Sequence of chain 2.A:
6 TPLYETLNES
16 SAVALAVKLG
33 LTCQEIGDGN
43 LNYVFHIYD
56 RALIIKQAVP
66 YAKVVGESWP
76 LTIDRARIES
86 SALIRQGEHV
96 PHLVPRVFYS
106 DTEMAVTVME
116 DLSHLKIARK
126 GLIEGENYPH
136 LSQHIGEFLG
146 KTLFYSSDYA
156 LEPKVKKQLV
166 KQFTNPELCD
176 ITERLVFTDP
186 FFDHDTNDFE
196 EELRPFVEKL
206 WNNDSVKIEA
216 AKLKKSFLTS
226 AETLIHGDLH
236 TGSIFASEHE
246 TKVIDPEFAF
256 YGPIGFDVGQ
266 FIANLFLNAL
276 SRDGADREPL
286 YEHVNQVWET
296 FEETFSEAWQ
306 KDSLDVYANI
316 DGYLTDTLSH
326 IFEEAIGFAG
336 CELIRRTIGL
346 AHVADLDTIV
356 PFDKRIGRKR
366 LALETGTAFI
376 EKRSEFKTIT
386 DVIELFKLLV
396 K

The small molecule below binds the protein below.
Small molecule (SMILES): Nc1ncnc2c1ncn2[C@@H]1O[C@H](CO[P](=O)(O)O[P](=O)(O)CP(=O)(O)O)[C@@H](O)[C@H]1O

Binding-site contacts:
Ligand atom C2 contacts residue SER118 of chain 2.A at 3.4 Å.
Ligand atom O2G contacts residue MG1 of chain 2.C at 2.1 Å.
Ligand atom N3 contacts residue PHE240 of chain 2.A at 3.6 Å.
Ligand atom N6 contacts residue ILE59 of chain 2.A at 3.8 Å.
Ligand atom PB contacts residue ASN44 of chain 2.A at 3.7 Å.
Ligand atom O4' contacts residue VAL46 of chain 2.A at 3.8 Å.
Ligand atom C6 contacts residue ILE59 of chain 2.A at 3.5 Å (hydrophobic).
Ligand atom C6 contacts residue LEU117 of chain 2.A at 3.7 Å (hydrophobic).
Ligand atom O1G contacts residue MG1 of chain 2.C at 3.4 Å.
Ligand atom O2A contacts residue ILE249 of chain 2.A at 3.8 Å.
Ligand atom C4' contacts residue ASP40 of chain 2.A at 3.8 Å.
Ligand atom C3B contacts residue MG1 of chain 2.C at 3.5 Å.
Ligand atom C2 contacts residue ASP116 of chain 2.A at 3.6 Å.
Ligand atom O3' contacts residue ILE122 of chain 2.A at 3.5 Å.
Ligand atom O2B contacts residue ASP250 of chain 2.A at 2.8 Å (salt-bridge).
Ligand atom C2 contacts residue LEU117 of chain 2.A at 3.4 Å (hydrophobic).
Ligand atom O2B contacts residue ASN44 of chain 2.A at 3.3 Å (h-bond).
Ligand atom O2G contacts residue ASP250 of chain 2.A at 2.8 Å (salt-bridge).
Ligand atom C4 contacts residue PHE240 of chain 2.A at 3.5 Å (hydrophobic).
Ligand atom PB contacts residue MG1 of chain 2.C at 3.2 Å.
Ligand atom PG contacts residue MG1 of chain 2.C at 3.0 Å.
Ligand atom O2B contacts residue MG1 of chain 2.C at 2.1 Å.
Ligand atom C5' contacts residue ASP40 of chain 2.A at 3.6 Å.
Ligand atom N9 contacts residue VAL46 of chain 2.A at 3.7 Å.
Ligand atom N1 contacts residue LEU117 of chain 2.A at 2.7 Å (h-bond).
Ligand atom O3A contacts residue LYS61 of chain 2.A at 3.8 Å.
Ligand atom N6 contacts residue MET114 of chain 2.A at 3.7 Å.
Ligand atom N1 contacts residue ASP116 of chain 2.A at 3.7 Å.
Ligand atom C2' contacts residue PHE240 of chain 2.A at 3.6 Å (hydrophobic).
Ligand atom O1B contacts residue ASN44 of chain 2.A at 2.9 Å (h-bond).
Ligand atom O3' contacts residue ASP40 of chain 2.A at 3.4 Å (salt-bridge).
Ligand atom O1A contacts residue LYS61 of chain 2.A at 3.0 Å (salt-bridge).
Ligand atom C8 contacts residue VAL46 of chain 2.A at 3.7 Å (hydrophobic).
Ligand atom N6 contacts residue GLU115 of chain 2.A at 2.9 Å (salt-bridge).
Ligand atom O4' contacts residue ILE38 of chain 2.A at 3.6 Å.
Ligand atom O2B contacts residue LYS61 of chain 2.A at 3.0 Å (salt-bridge).
Ligand atom C5 contacts residue PHE240 of chain 2.A at 3.7 Å (hydrophobic).
Ligand atom N1 contacts residue ILE59 of chain 2.A at 3.4 Å.
Ligand atom O2G contacts residue GLU252 of chain 2.A at 3.4 Å (salt-bridge).
Ligand atom C6 contacts residue GLU115 of chain 2.A at 3.8 Å.